Sequence of chain 1.J:
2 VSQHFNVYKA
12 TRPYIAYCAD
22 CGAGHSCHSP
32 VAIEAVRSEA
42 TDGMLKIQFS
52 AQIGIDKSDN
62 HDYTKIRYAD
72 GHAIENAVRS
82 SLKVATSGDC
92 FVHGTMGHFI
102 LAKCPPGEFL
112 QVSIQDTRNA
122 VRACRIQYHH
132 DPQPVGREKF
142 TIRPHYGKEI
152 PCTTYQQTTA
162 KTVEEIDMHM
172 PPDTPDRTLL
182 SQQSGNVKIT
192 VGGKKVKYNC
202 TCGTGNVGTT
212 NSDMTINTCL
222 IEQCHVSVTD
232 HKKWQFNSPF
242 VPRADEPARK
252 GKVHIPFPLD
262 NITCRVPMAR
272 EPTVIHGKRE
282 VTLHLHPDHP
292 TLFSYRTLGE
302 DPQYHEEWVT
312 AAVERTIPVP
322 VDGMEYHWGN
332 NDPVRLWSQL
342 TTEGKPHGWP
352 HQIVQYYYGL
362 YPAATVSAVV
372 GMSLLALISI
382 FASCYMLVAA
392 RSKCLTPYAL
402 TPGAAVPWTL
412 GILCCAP

Sequence of chain 1.K:
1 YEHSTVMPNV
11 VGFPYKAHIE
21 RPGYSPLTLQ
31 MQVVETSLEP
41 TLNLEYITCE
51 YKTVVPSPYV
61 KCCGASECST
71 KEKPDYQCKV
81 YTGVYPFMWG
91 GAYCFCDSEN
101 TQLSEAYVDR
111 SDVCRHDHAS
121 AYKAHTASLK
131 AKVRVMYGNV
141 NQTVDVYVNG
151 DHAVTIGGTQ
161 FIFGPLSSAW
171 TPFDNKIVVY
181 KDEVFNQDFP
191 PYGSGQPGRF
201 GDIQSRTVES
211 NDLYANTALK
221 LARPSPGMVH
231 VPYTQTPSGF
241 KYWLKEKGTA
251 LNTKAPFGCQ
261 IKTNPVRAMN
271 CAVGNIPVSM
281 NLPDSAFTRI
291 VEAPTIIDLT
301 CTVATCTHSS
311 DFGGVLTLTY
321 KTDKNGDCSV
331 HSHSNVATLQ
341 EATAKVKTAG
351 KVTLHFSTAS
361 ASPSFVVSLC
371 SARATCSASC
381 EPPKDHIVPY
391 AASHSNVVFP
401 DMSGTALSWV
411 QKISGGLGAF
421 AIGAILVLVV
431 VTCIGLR

A small-molecule ligand and the protein it binds are described below.
Small molecule (SMILES): CC(=O)N[C@@H]1[C@@H](O)[C@H](O)[C@@H](CO)O[C@H]1O

Binding-site contacts:
Ligand atom O5 contacts residue ASN200 of chain 1.J at 2.4 Å (h-bond).
Ligand atom C8 contacts residue ASN207 of chain 1.J at 4.0 Å.
Ligand atom C1 contacts residue ASN200 of chain 1.J at 1.4 Å.
Ligand atom C4 contacts residue ASN200 of chain 1.J at 4.2 Å.
Ligand atom C4 contacts residue CYS63 of chain 1.K at 4.3 Å (hydrophobic).
Ligand atom O7 contacts residue ASN200 of chain 1.J at 3.8 Å.
Ligand atom C3 contacts residue ASN200 of chain 1.J at 3.8 Å.
Ligand atom C7 contacts residue ASN200 of chain 1.J at 3.5 Å.
Ligand atom C6 contacts residue CYS96 of chain 1.K at 4.5 Å (hydrophobic).
Ligand atom C6 contacts residue ASN200 of chain 1.J at 4.4 Å.
Ligand atom N2 contacts residue ASN200 of chain 1.J at 2.9 Å (h-bond).
Ligand atom O5 contacts residue PHE95 of chain 1.K at 4.1 Å.
Ligand atom C2 contacts residue ASN200 of chain 1.J at 2.5 Å.
Ligand atom C5 contacts residue PHE95 of chain 1.K at 4.5 Å (hydrophobic).
Ligand atom C6 contacts residue PHE95 of chain 1.K at 3.5 Å (hydrophobic).
Ligand atom C5 contacts residue ASN200 of chain 1.J at 3.7 Å.
Ligand atom O6 contacts residue PHE95 of chain 1.K at 4.3 Å.
Ligand atom O6 contacts residue CYS96 of chain 1.K at 3.8 Å.